Sequence of chain 1.A:
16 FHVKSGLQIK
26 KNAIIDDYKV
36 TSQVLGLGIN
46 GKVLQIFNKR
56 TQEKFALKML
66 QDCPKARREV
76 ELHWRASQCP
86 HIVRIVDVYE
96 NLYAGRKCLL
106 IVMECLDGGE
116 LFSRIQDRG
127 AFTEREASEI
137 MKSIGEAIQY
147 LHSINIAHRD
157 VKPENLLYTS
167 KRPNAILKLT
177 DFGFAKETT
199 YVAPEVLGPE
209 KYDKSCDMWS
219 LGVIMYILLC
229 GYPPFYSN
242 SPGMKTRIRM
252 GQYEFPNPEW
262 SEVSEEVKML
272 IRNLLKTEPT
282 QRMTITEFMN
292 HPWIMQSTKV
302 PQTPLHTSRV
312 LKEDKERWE

The small molecule below binds the protein below.
Small molecule (SMILES): O=C1NCCc2[nH]c(-c3ccnc(-c4cnc5ccccc5c4)c3)cc21

Binding-site contacts:
Ligand atom N15 contacts residue LEU111 of chain 1.A at 3.0 Å (h-bond).
Ligand atom N1 contacts residue LEU163 of chain 1.A at 3.8 Å.
Ligand atom C10 contacts residue LEU111 of chain 1.A at 3.7 Å (hydrophobic).
Ligand atom O26 contacts residue LYS63 of chain 1.A at 3.0 Å (salt-bridge).
Ligand atom C10 contacts residue ALA61 of chain 1.A at 3.6 Å (hydrophobic).
Ligand atom C5 contacts residue THR176 of chain 1.A at 3.8 Å.
Ligand atom C8 contacts residue LEU42 of chain 1.A at 3.3 Å (hydrophobic).
Ligand atom C19 contacts residue LEU111 of chain 1.A at 3.4 Å (hydrophobic).
Ligand atom C12 contacts residue LEU163 of chain 1.A at 3.8 Å (hydrophobic).
Ligand atom C3 contacts residue VAL48 of chain 1.A at 3.8 Å (hydrophobic).
Ligand atom O26 contacts residue ASP177 of chain 1.A at 3.2 Å.
Ligand atom N16 contacts residue LEU40 of chain 1.A at 3.4 Å.
Ligand atom C6 contacts residue ASP177 of chain 1.A at 3.6 Å.
Ligand atom C6 contacts residue THR176 of chain 1.A at 3.8 Å.
Ligand atom C20 contacts residue LEU111 of chain 1.A at 3.5 Å (hydrophobic).
Ligand atom N15 contacts residue ALA61 of chain 1.A at 3.8 Å.
Ligand atom C8 contacts residue GLY43 of chain 1.A at 3.3 Å.
Ligand atom C18 contacts residue LEU111 of chain 1.A at 3.4 Å (hydrophobic).
Ligand atom C17 contacts residue LEU111 of chain 1.A at 3.4 Å (hydrophobic).
Ligand atom C17 contacts residue CYS110 of chain 1.A at 3.6 Å (hydrophobic).
Ligand atom C3 contacts residue MET108 of chain 1.A at 3.8 Å (hydrophobic).
Ligand atom C21 contacts residue ASP112 of chain 1.A at 3.7 Å.
Ligand atom C21 contacts residue LEU111 of chain 1.A at 3.6 Å (hydrophobic).
Ligand atom C13 contacts residue LEU163 of chain 1.A at 3.5 Å (hydrophobic).
Ligand atom N15 contacts residue GLU109 of chain 1.A at 3.8 Å.
Ligand atom N16 contacts residue ASP112 of chain 1.A at 3.5 Å.
Ligand atom C6 contacts residue LYS63 of chain 1.A at 3.8 Å.
Ligand atom C21 contacts residue LEU40 of chain 1.A at 3.6 Å (hydrophobic).
Ligand atom C19 contacts residue LEU40 of chain 1.A at 3.8 Å (hydrophobic).
Ligand atom N7 contacts residue ASP177 of chain 1.A at 2.9 Å (salt-bridge).
Ligand atom C10 contacts residue GLU109 of chain 1.A at 3.3 Å.
Ligand atom C17 contacts residue LEU40 of chain 1.A at 3.6 Å (hydrophobic).
Ligand atom C8 contacts residue ASP177 of chain 1.A at 3.6 Å.
Ligand atom C22 contacts residue ASP112 of chain 1.A at 3.8 Å.
Ligand atom N7 contacts residue GLY43 of chain 1.A at 3.6 Å.
Ligand atom C9 contacts residue ASN161 of chain 1.A at 3.7 Å.
Ligand atom N16 contacts residue CYS110 of chain 1.A at 3.8 Å.
Ligand atom N16 contacts residue LEU111 of chain 1.A at 3.5 Å (h-bond).
Ligand atom C4 contacts residue VAL48 of chain 1.A at 3.8 Å (hydrophobic).
Ligand atom C4 contacts residue THR176 of chain 1.A at 3.7 Å.